This small molecule binds to this protein.
Small molecule (SMILES): CCO[P](=O)(O)NC

Sequence of chain 8.A:
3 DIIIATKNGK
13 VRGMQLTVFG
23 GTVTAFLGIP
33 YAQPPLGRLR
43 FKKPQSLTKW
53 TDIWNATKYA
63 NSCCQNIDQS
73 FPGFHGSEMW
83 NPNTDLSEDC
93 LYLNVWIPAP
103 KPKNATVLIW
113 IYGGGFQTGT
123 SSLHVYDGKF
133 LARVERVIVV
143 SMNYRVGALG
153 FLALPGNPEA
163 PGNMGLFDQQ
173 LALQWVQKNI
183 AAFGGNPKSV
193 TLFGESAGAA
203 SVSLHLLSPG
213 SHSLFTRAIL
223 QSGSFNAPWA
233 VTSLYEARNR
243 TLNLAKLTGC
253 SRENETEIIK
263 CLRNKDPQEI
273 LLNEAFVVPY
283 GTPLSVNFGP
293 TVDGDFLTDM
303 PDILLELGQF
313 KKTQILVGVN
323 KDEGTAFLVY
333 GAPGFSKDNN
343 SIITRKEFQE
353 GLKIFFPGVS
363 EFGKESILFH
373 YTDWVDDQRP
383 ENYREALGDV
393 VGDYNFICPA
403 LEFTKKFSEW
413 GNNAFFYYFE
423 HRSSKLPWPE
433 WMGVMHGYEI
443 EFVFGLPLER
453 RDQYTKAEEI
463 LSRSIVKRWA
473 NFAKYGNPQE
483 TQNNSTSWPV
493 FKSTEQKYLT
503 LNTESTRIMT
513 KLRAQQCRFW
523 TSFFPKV

Binding-site contacts:
Ligand atom C3 contacts residue SER198 of chain 8.A at 3.9 Å.
Ligand atom O3 contacts residue TRP231 of chain 8.A at 3.8 Å.
Ligand atom O2 contacts residue GLY115 of chain 8.A at 4.0 Å.
Ligand atom N contacts residue PHE329 of chain 8.A at 4.2 Å.
Ligand atom P contacts residue SER198 of chain 8.A at 1.6 Å.
Ligand atom C3 contacts residue GLY117 of chain 8.A at 4.1 Å.
Ligand atom C2 contacts residue VAL288 of chain 8.A at 3.9 Å (hydrophobic).
Ligand atom C2 contacts residue LEU286 of chain 8.A at 3.7 Å (hydrophobic).
Ligand atom C2 contacts residue TRP231 of chain 8.A at 3.7 Å (hydrophobic).
Ligand atom O3 contacts residue GLY117 of chain 8.A at 4.0 Å.
Ligand atom C1 contacts residue PHE398 of chain 8.A at 3.6 Å (hydrophobic).
Ligand atom P contacts residue GLY117 of chain 8.A at 3.8 Å.
Ligand atom O2 contacts residue GLY117 of chain 8.A at 2.6 Å (h-bond).
Ligand atom C1 contacts residue SER198 of chain 8.A at 3.5 Å.
Ligand atom O3 contacts residue ALA199 of chain 8.A at 3.9 Å.
Ligand atom P contacts residue HIS438 of chain 8.A at 3.8 Å.
Ligand atom N contacts residue SER198 of chain 8.A at 2.5 Å (h-bond).
Ligand atom O3 contacts residue SER198 of chain 8.A at 2.6 Å (h-bond).
Ligand atom C1 contacts residue TRP231 of chain 8.A at 3.8 Å (hydrophobic).
Ligand atom O2 contacts residue GLY116 of chain 8.A at 3.0 Å (h-bond).
Ligand atom C1 contacts residue LEU286 of chain 8.A at 3.6 Å (hydrophobic).
Ligand atom C3 contacts residue PHE329 of chain 8.A at 4.2 Å (hydrophobic).
Ligand atom N contacts residue HIS438 of chain 8.A at 2.9 Å (h-bond).
Ligand atom O2 contacts residue ALA199 of chain 8.A at 2.9 Å (h-bond).
Ligand atom P contacts residue GLY116 of chain 8.A at 4.3 Å.
Ligand atom O2 contacts residue SER198 of chain 8.A at 2.6 Å (h-bond).
Ligand atom P contacts residue ALA199 of chain 8.A at 3.5 Å.
Ligand atom C3 contacts residue GLY116 of chain 8.A at 4.4 Å.
Ligand atom O3 contacts residue PHE398 of chain 8.A at 4.1 Å.
Ligand atom C2 contacts residue GLY117 of chain 8.A at 3.8 Å.
Ligand atom C3 contacts residue HIS438 of chain 8.A at 4.0 Å.
Ligand atom N contacts residue PHE398 of chain 8.A at 4.4 Å.